Sequence of chain 1.A:
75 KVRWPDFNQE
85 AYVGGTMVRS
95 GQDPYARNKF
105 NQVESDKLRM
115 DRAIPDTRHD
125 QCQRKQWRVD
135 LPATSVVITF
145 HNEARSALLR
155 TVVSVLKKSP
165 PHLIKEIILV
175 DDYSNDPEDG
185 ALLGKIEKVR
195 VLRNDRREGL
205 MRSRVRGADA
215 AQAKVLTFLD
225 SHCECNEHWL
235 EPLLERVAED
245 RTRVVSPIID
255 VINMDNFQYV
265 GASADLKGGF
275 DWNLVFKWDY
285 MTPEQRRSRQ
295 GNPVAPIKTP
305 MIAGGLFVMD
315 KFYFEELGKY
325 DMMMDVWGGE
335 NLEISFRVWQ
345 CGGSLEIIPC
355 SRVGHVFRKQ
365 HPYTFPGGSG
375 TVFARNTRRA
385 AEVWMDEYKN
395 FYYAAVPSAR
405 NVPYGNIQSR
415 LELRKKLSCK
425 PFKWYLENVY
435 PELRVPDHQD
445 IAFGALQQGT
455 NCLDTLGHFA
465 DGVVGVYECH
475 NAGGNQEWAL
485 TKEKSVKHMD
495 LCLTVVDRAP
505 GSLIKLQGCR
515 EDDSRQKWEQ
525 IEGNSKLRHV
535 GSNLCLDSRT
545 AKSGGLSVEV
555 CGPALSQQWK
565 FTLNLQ

Binding-site contacts:
Ligand atom C1B contacts residue THR143 of chain 1.A at 3.5 Å.
Ligand atom C8' contacts residue HIS359 of chain 1.A at 3.4 Å.
Ligand atom O6' contacts residue LEU204 of chain 1.A at 3.5 Å.
Ligand atom O2B contacts residue ASP224 of chain 1.A at 3.2 Å (salt-bridge).
Ligand atom O2B contacts residue HIS359 of chain 1.A at 3.1 Å (h-bond).
Ligand atom O2B contacts residue MN1 of chain 1.I at 2.1 Å.
Ligand atom O4' contacts residue GLY308 of chain 1.A at 3.4 Å.
Ligand atom O2' contacts residue HIS145 of chain 1.A at 3.4 Å (h-bond).
Ligand atom PB contacts residue MN1 of chain 1.I at 3.3 Å.
Ligand atom O7' contacts residue GLY309 of chain 1.A at 3.0 Å (h-bond).
Ligand atom O3A contacts residue TRP331 of chain 1.A at 3.3 Å (h-bond).
Ligand atom O3' contacts residue ARG208 of chain 1.A at 2.7 Å (salt-bridge).
Ligand atom C5' contacts residue TRP331 of chain 1.A at 3.3 Å (hydrophobic).
Ligand atom O2' contacts residue SER225 of chain 1.A at 3.2 Å (h-bond).
Ligand atom O3' contacts residue ASP224 of chain 1.A at 2.9 Å (salt-bridge).
Ligand atom O3B contacts residue SER225 of chain 1.A at 2.8 Å (h-bond).
Ligand atom O4 contacts residue ASP176 of chain 1.A at 3.2 Å (salt-bridge).
Ligand atom O2A contacts residue HIS226 of chain 1.A at 2.8 Å.
Ligand atom O6' contacts residue GLY332 of chain 1.A at 2.8 Å (h-bond).
Ligand atom O4 contacts residue ARG201 of chain 1.A at 2.9 Å (salt-bridge).
Ligand atom O2' contacts residue PHE144 of chain 1.A at 3.4 Å.
Ligand atom O4' contacts residue GLU334 of chain 1.A at 2.6 Å (salt-bridge).
Ligand atom C6' contacts residue GLU334 of chain 1.A at 3.2 Å.
Ligand atom O1A contacts residue ARG362 of chain 1.A at 3.2 Å (salt-bridge).
Ligand atom O7' contacts residue ALA307 of chain 1.A at 3.4 Å.
Ligand atom O1B contacts residue TRP331 of chain 1.A at 3.2 Å (h-bond).
Ligand atom O2A contacts residue MN1 of chain 1.I at 2.1 Å.
Ligand atom N3 contacts residue ASP176 of chain 1.A at 2.8 Å (salt-bridge).
Ligand atom O2A contacts residue ASP224 of chain 1.A at 3.2 Å (salt-bridge).
Ligand atom O2 contacts residue THR143 of chain 1.A at 2.8 Å (h-bond).
Ligand atom O1A contacts residue TYR367 of chain 1.A at 2.6 Å (h-bond).
Ligand atom PA contacts residue MN1 of chain 1.I at 3.3 Å.
Ligand atom O6' contacts residue GLU334 of chain 1.A at 2.7 Å (salt-bridge).
Ligand atom C4 contacts residue ASP176 of chain 1.A at 3.5 Å.
Ligand atom C4' contacts residue GLU334 of chain 1.A at 3.5 Å.
Ligand atom O1' contacts residue TRP331 of chain 1.A at 3.3 Å (h-bond).
Ligand atom N2' contacts residue ASP224 of chain 1.A at 3.2 Å (salt-bridge).
Ligand atom O3B contacts residue THR143 of chain 1.A at 3.0 Å (h-bond).
Ligand atom O2 contacts residue PHE144 of chain 1.A at 3.4 Å (h-bond).
Ligand atom O3' contacts residue GLY309 of chain 1.A at 2.5 Å.

The small molecule below binds the protein below.
Small molecule (SMILES): CC(=O)N[C@H]1[C@@H](O[P](=O)(O)O[P](=O)(O)OC[C@H]2O[C@@H](n3ccc(=O)[nH]c3=O)[C@H](O)[C@@H]2O)O[C@H](CO)[C@H](O)[C@@H]1O